This small molecule binds to this protein.
Small molecule (SMILES): CCC(=O)N1CCC([C@@H]2CCNc3c(C(N)=O)c(-c4ccc(Oc5ccccc5)cc4)nn32)CC1

Binding-site contacts:
Ligand atom N01 contacts residue ALA38 of chain 1.A at 3.4 Å.
Ligand atom C15 contacts residue CYS91 of chain 1.A at 1.8 Å (hydrophobic).
Ligand atom C26 contacts residue SER148 of chain 1.A at 3.3 Å.
Ligand atom O35 contacts residue MET87 of chain 1.A at 2.8 Å (h-bond).
Ligand atom O28 contacts residue LYS40 of chain 1.A at 3.6 Å.
Ligand atom C26 contacts residue ASP149 of chain 1.A at 3.2 Å.
Ligand atom C33 contacts residue ASP149 of chain 1.A at 3.7 Å.
Ligand atom C02 contacts residue ALA38 of chain 1.A at 3.5 Å (hydrophobic).
Ligand atom C18 contacts residue LEU18 of chain 1.A at 3.7 Å (hydrophobic).
Ligand atom C27 contacts residue LYS40 of chain 1.A at 3.5 Å.
Ligand atom C24 contacts residue THR84 of chain 1.A at 3.5 Å.
Ligand atom C07 contacts residue GLY90 of chain 1.A at 3.7 Å.
Ligand atom N01 contacts residue THR84 of chain 1.A at 3.2 Å (h-bond).
Ligand atom C02 contacts residue MET87 of chain 1.A at 3.7 Å (hydrophobic).
Ligand atom C33 contacts residue MET59 of chain 1.A at 3.5 Å (hydrophobic).
Ligand atom C29 contacts residue ASP149 of chain 1.A at 3.7 Å.
Ligand atom C25 contacts residue SER148 of chain 1.A at 3.5 Å.
Ligand atom C14 contacts residue CYS91 of chain 1.A at 2.8 Å (hydrophobic).
Ligand atom C31 contacts residue ASP149 of chain 1.A at 3.5 Å.
Ligand atom O16 contacts residue CYS91 of chain 1.A at 3.6 Å (h-bond).
Ligand atom C14 contacts residue ARG135 of chain 1.A at 3.5 Å.
Ligand atom C26 contacts residue LYS40 of chain 1.A at 3.3 Å.
Ligand atom O35 contacts residue ALA38 of chain 1.A at 3.7 Å.
Ligand atom C34 contacts residue ASP149 of chain 1.A at 3.6 Å.
Ligand atom C06 contacts residue GLY90 of chain 1.A at 3.7 Å.
Ligand atom N01 contacts residue GLU85 of chain 1.A at 2.8 Å (salt-bridge).
Ligand atom C13 contacts residue CYS91 of chain 1.A at 3.3 Å (hydrophobic).
Ligand atom C03 contacts residue LEU138 of chain 1.A at 3.7 Å (hydrophobic).
Ligand atom N05 contacts residue MET87 of chain 1.A at 3.3 Å (h-bond).
Ligand atom O35 contacts residue TYR86 of chain 1.A at 3.6 Å.
Ligand atom O28 contacts residue THR84 of chain 1.A at 3.5 Å.
Ligand atom C25 contacts residue LYS40 of chain 1.A at 3.7 Å.
Ligand atom C32 contacts residue MET59 of chain 1.A at 3.6 Å (hydrophobic).
Ligand atom C31 contacts residue PHE150 of chain 1.A at 3.6 Å (hydrophobic).
Ligand atom N20 contacts residue VAL26 of chain 1.A at 3.6 Å.
Ligand atom C02 contacts residue LEU138 of chain 1.A at 3.7 Å (hydrophobic).
Ligand atom C23 contacts residue THR84 of chain 1.A at 3.7 Å.
Ligand atom C32 contacts residue ASP149 of chain 1.A at 3.5 Å.
Ligand atom N01 contacts residue LEU138 of chain 1.A at 3.6 Å.
Ligand atom C24 contacts residue LYS40 of chain 1.A at 3.7 Å.

Sequence of chain 1.A:
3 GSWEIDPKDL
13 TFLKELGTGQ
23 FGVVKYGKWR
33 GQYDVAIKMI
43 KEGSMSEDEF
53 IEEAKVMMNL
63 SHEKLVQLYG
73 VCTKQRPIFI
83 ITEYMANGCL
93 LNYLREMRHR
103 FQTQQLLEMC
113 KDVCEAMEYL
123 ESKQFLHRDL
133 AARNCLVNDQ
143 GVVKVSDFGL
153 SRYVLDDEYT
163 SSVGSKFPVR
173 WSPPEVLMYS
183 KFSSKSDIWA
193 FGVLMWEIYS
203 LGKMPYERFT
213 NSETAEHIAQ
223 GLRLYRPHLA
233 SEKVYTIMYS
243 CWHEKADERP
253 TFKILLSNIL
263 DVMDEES